The small molecule below binds the protein below.
Small molecule (SMILES): Nc1cccc(O)c1

Binding-site contacts:
Ligand atom C5 contacts residue VAL104 of chain 1.A at 4.3 Å (hydrophobic).
Ligand atom C2 contacts residue PRO136 of chain 1.A at 3.6 Å (hydrophobic).
Ligand atom C5 contacts residue PRO136 of chain 1.A at 4.2 Å (hydrophobic).
Ligand atom C1 contacts residue PRO136 of chain 1.A at 3.8 Å (hydrophobic).
Ligand atom N4 contacts residue CSO79 of chain 1.A at 2.9 Å (h-bond).
Ligand atom C5 contacts residue GLU116 of chain 1.A at 4.4 Å.
Ligand atom C4 contacts residue GLU116 of chain 1.A at 3.8 Å.
Ligand atom C2 contacts residue PHE135 of chain 1.A at 4.5 Å (hydrophobic).
Ligand atom C1 contacts residue PHE135 of chain 1.A at 3.2 Å (hydrophobic).
Ligand atom C2 contacts residue GLU116 of chain 1.A at 4.5 Å.
Ligand atom O2 contacts residue PHE216 of chain 1.A at 4.0 Å.
Ligand atom C4 contacts residue PRO136 of chain 1.A at 4.4 Å (hydrophobic).
Ligand atom C5 contacts residue CSO79 of chain 1.A at 3.6 Å.
Ligand atom C4 contacts residue TYR43 of chain 1.A at 3.8 Å (hydrophobic).
Ligand atom C6 contacts residue HIS117 of chain 1.A at 3.6 Å.
Ligand atom C6 contacts residue VAL104 of chain 1.A at 3.5 Å (hydrophobic).
Ligand atom C3 contacts residue TYR43 of chain 1.A at 4.3 Å (hydrophobic).
Ligand atom C5 contacts residue HIS117 of chain 1.A at 3.6 Å.
Ligand atom C6 contacts residue PHE135 of chain 1.A at 3.4 Å (hydrophobic).
Ligand atom C1 contacts residue VAL104 of chain 1.A at 3.6 Å (hydrophobic).
Ligand atom C6 contacts residue PRO136 of chain 1.A at 3.9 Å (hydrophobic).
Ligand atom C3 contacts residue GLU116 of chain 1.A at 3.8 Å.
Ligand atom C2 contacts residue VAL104 of chain 1.A at 4.3 Å (hydrophobic).
Ligand atom C5 contacts residue TYR43 of chain 1.A at 4.4 Å (hydrophobic).
Ligand atom C3 contacts residue PRO136 of chain 1.A at 4.0 Å (hydrophobic).
Ligand atom C4 contacts residue CSO79 of chain 1.A at 3.7 Å.
Ligand atom N4 contacts residue GLU116 of chain 1.A at 3.9 Å.
Ligand atom N4 contacts residue TYR43 of chain 1.A at 3.4 Å (h-bond).
Ligand atom O2 contacts residue VAL104 of chain 1.A at 4.3 Å.
Ligand atom O2 contacts residue PRO136 of chain 1.A at 3.8 Å.

Sequence of chain 1.A:
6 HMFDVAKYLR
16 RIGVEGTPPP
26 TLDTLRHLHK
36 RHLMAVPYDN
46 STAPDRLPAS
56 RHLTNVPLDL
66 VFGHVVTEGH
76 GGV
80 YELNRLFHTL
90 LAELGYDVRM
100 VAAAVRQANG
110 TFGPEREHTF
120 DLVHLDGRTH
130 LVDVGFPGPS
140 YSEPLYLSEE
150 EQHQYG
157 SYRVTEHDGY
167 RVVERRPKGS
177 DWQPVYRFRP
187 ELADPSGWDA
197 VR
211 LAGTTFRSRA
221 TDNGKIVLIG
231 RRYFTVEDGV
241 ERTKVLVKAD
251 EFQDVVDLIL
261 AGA